This protein binds this small molecule.
Small molecule (SMILES): CC(=O)N[C@H]1[C@H](O[C@H]2[C@H](O)[C@@H](NC(C)=O)CO[C@@H]2CO[C@H]2O[C@@H](C)[C@@H](O)[C@@H](O)[C@@H]2O)O[C@H](CO)[C@@H](O)[C@@H]1O

Binding-site contacts:
Ligand atom C7 contacts residue ASN241 of chain 7.A at 3.6 Å.
Ligand atom C5 contacts residue PHE278 of chain 7.A at 4.4 Å (hydrophobic).
Ligand atom O4 contacts residue LEU249 of chain 7.A at 3.9 Å.
Ligand atom O3 contacts residue VAL280 of chain 7.A at 4.1 Å.
Ligand atom C1 contacts residue ASN245 of chain 7.A at 3.7 Å.
Ligand atom C6 contacts residue LEU249 of chain 7.A at 3.8 Å (hydrophobic).
Ligand atom C4 contacts residue PHE278 of chain 7.A at 3.2 Å (hydrophobic).
Ligand atom O3 contacts residue PHE278 of chain 7.A at 3.6 Å (h-bond).
Ligand atom O4 contacts residue PHE278 of chain 7.A at 3.7 Å.
Ligand atom C1 contacts residue ASN245 of chain 7.A at 4.0 Å.
Ligand atom C5 contacts residue ASN245 of chain 7.A at 3.6 Å.
Ligand atom C4 contacts residue ASN245 of chain 7.A at 4.3 Å.
Ligand atom O5 contacts residue ASN245 of chain 7.A at 3.1 Å (h-bond).
Ligand atom C5 contacts residue ASN241 of chain 7.A at 3.7 Å.
Ligand atom O6 contacts residue ASN245 of chain 7.A at 4.1 Å.
Ligand atom C3 contacts residue ASN245 of chain 7.A at 4.4 Å.
Ligand atom C7 contacts residue PRO281 of chain 7.A at 4.5 Å (hydrophobic).
Ligand atom O5 contacts residue ASN241 of chain 7.A at 2.4 Å (h-bond).
Ligand atom C5 contacts residue ASN245 of chain 7.A at 3.9 Å.
Ligand atom C3 contacts residue PHE278 of chain 7.A at 3.5 Å (hydrophobic).
Ligand atom C6 contacts residue ASN245 of chain 7.A at 3.9 Å.
Ligand atom O5 contacts residue ASN245 of chain 7.A at 4.1 Å.
Ligand atom C8 contacts residue PRO281 of chain 7.A at 3.5 Å (hydrophobic).
Ligand atom C4 contacts residue ASN241 of chain 7.A at 4.3 Å.
Ligand atom C4 contacts residue LEU249 of chain 7.A at 4.2 Å (hydrophobic).
Ligand atom O2 contacts residue PRO281 of chain 7.A at 3.6 Å.
Ligand atom N2 contacts residue ASN241 of chain 7.A at 3.0 Å (h-bond).
Ligand atom C1 contacts residue ASN241 of chain 7.A at 1.5 Å.
Ligand atom C3 contacts residue ASN241 of chain 7.A at 3.9 Å.
Ligand atom C5 contacts residue LEU249 of chain 7.A at 4.4 Å (hydrophobic).
Ligand atom C6 contacts residue LYS248 of chain 7.A at 4.1 Å.
Ligand atom O3 contacts residue PRO281 of chain 7.A at 4.0 Å.
Ligand atom O7 contacts residue ASN241 of chain 7.A at 3.6 Å (h-bond).
Ligand atom C3 contacts residue PRO281 of chain 7.A at 4.5 Å (hydrophobic).
Ligand atom O3 contacts residue PRO281 of chain 7.A at 4.0 Å.
Ligand atom C6 contacts residue ASN245 of chain 7.A at 3.5 Å.
Ligand atom C2 contacts residue ASN241 of chain 7.A at 2.5 Å.

Sequence of chain 7.A:
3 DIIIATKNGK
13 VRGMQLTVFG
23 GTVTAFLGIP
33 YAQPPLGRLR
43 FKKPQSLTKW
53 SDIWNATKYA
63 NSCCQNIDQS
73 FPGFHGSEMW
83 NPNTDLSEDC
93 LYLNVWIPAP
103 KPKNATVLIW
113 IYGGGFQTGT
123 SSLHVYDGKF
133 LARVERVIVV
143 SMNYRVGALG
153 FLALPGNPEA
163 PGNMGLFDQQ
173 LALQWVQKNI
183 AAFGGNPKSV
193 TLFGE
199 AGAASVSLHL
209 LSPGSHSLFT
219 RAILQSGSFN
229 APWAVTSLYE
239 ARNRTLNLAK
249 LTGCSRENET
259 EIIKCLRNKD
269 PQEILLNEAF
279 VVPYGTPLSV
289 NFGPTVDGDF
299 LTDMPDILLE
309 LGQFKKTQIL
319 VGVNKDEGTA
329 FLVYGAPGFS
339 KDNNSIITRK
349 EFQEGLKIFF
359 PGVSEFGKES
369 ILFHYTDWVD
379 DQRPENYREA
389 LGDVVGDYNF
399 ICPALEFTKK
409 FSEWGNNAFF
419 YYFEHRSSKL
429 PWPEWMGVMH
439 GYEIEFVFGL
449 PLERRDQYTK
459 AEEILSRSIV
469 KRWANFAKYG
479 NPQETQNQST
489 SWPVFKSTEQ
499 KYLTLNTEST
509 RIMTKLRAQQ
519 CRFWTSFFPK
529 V